Sequence of chain 1.A:
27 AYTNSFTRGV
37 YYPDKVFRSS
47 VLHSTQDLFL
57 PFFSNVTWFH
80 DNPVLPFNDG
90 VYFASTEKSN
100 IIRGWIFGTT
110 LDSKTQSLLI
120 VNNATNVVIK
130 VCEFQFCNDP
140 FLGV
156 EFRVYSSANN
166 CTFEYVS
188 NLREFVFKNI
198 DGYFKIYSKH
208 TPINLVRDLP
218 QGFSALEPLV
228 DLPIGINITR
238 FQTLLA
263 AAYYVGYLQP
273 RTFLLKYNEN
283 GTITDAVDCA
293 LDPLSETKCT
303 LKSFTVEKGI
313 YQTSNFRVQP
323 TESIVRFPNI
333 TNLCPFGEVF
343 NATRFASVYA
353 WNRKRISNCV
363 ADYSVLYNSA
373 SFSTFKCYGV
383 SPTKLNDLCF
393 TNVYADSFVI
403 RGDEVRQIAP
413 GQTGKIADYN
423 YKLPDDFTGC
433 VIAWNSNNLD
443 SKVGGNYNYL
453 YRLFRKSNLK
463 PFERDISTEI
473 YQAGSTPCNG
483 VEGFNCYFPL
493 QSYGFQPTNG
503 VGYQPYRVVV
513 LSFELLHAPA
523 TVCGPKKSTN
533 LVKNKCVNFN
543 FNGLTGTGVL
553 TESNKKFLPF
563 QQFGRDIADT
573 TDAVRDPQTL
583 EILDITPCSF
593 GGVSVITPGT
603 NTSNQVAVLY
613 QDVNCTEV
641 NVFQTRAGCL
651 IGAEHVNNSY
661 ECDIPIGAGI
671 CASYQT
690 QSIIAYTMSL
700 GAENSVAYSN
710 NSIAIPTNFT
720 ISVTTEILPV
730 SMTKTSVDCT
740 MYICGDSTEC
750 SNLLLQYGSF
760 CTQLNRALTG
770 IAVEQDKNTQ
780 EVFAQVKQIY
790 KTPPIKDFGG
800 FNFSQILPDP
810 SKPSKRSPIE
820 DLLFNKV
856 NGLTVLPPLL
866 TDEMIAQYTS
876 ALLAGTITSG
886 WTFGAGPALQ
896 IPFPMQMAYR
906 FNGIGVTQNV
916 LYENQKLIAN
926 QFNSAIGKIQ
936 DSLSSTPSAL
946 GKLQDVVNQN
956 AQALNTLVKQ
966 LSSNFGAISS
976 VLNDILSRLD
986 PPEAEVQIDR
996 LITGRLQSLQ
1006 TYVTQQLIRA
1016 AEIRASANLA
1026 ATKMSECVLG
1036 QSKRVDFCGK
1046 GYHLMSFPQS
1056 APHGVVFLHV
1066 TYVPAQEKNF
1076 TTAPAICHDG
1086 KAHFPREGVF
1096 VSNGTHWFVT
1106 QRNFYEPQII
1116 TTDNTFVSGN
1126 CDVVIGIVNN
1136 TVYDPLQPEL

Binding-site contacts:
Ligand atom C1 contacts residue ASN616 of chain 1.A at 1.5 Å.
Ligand atom O5 contacts residue ASN616 of chain 1.A at 2.4 Å (h-bond).
Ligand atom C2 contacts residue ASN616 of chain 1.A at 2.5 Å.
Ligand atom N2 contacts residue ASN616 of chain 1.A at 3.0 Å (h-bond).
Ligand atom C8 contacts residue ASN616 of chain 1.A at 4.4 Å.
Ligand atom O7 contacts residue ASN616 of chain 1.A at 3.0 Å (h-bond).
Ligand atom C7 contacts residue GLN644 of chain 1.A at 4.5 Å.
Ligand atom C5 contacts residue ASN616 of chain 1.A at 3.8 Å.
Ligand atom C4 contacts residue ASN616 of chain 1.A at 4.3 Å.
Ligand atom C8 contacts residue GLN644 of chain 1.A at 3.9 Å.
Ligand atom C3 contacts residue ASN616 of chain 1.A at 3.9 Å.
Ligand atom C7 contacts residue ASN616 of chain 1.A at 3.2 Å.

A protein and the small-molecule ligand that binds it are described below.
Small molecule (SMILES): CC(=O)N[C@@H]1[C@@H](O)[C@H](O)[C@@H](CO)O[C@H]1O